This small molecule binds to this protein.
Small molecule (SMILES): CC(=O)N[C@@H]1[C@@H](O)[C@H](O)[C@@H](CO)O[C@H]1O

Binding-site contacts:
Ligand atom C1 contacts residue VAL22 of chain 1.A at 4.5 Å (hydrophobic).
Ligand atom C5 contacts residue ASN19 of chain 1.A at 3.6 Å.
Ligand atom C3 contacts residue ASN19 of chain 1.A at 3.8 Å.
Ligand atom C6 contacts residue VAL22 of chain 1.A at 4.1 Å (hydrophobic).
Ligand atom O5 contacts residue GLU133 of chain 1.A at 4.3 Å.
Ligand atom O5 contacts residue ASN19 of chain 1.A at 2.3 Å (h-bond).
Ligand atom O6 contacts residue VAL22 of chain 1.A at 4.1 Å.
Ligand atom C2 contacts residue ARG136 of chain 1.A at 4.4 Å.
Ligand atom N2 contacts residue ASN19 of chain 1.A at 2.9 Å (h-bond).
Ligand atom N2 contacts residue ARG136 of chain 1.A at 4.4 Å.
Ligand atom C5 contacts residue VAL22 of chain 1.A at 4.5 Å (hydrophobic).
Ligand atom O5 contacts residue VAL22 of chain 1.A at 3.6 Å.
Ligand atom C1 contacts residue ASN19 of chain 1.A at 1.4 Å.
Ligand atom C7 contacts residue ASN19 of chain 1.A at 3.3 Å.
Ligand atom O6 contacts residue LEU129 of chain 1.A at 4.0 Å.
Ligand atom C2 contacts residue ASN19 of chain 1.A at 2.4 Å.
Ligand atom C7 contacts residue ARG136 of chain 1.A at 3.5 Å.
Ligand atom O6 contacts residue GLN132 of chain 1.A at 4.4 Å.
Ligand atom C8 contacts residue ARG136 of chain 1.A at 4.5 Å.
Ligand atom O7 contacts residue ASN19 of chain 1.A at 3.3 Å (h-bond).
Ligand atom C8 contacts residue ASN19 of chain 1.A at 4.5 Å.
Ligand atom C4 contacts residue ASN19 of chain 1.A at 4.2 Å.
Ligand atom O7 contacts residue GLU133 of chain 1.A at 4.4 Å.
Ligand atom O7 contacts residue ARG136 of chain 1.A at 2.4 Å (salt-bridge).

Sequence of chain 1.A:
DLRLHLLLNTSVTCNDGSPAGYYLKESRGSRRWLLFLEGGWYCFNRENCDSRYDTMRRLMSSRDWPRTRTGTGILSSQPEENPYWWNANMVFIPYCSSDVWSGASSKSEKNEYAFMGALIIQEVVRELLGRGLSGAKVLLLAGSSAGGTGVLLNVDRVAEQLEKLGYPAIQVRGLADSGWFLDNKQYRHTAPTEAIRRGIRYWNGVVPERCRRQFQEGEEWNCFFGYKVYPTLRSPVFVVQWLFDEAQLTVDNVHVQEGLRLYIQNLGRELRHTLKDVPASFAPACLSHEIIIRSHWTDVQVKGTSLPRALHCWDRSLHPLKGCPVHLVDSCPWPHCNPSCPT